Binding-site contacts:
Ligand atom C7 contacts residue ASN103 of chain 1.E at 3.2 Å.
Ligand atom C2 contacts residue ASN103 of chain 1.E at 2.5 Å.
Ligand atom N2 contacts residue ASN103 of chain 1.E at 2.9 Å (h-bond).
Ligand atom O7 contacts residue ASN103 of chain 1.E at 3.1 Å (h-bond).
Ligand atom C4 contacts residue ASN103 of chain 1.E at 4.2 Å.
Ligand atom C5 contacts residue ASN103 of chain 1.E at 3.7 Å.
Ligand atom C1 contacts residue ASN103 of chain 1.E at 1.4 Å.
Ligand atom O5 contacts residue ASN103 of chain 1.E at 2.4 Å (h-bond).
Ligand atom C3 contacts residue ASN103 of chain 1.E at 3.8 Å.
Ligand atom C8 contacts residue ASN103 of chain 1.E at 3.9 Å.

A protein and the small-molecule ligand that binds it are described below.
Small molecule (SMILES): CC(=O)N[C@@H]1[C@@H](O)[C@H](O)[C@@H](CO)O[C@H]1O

Sequence of chain 1.E:
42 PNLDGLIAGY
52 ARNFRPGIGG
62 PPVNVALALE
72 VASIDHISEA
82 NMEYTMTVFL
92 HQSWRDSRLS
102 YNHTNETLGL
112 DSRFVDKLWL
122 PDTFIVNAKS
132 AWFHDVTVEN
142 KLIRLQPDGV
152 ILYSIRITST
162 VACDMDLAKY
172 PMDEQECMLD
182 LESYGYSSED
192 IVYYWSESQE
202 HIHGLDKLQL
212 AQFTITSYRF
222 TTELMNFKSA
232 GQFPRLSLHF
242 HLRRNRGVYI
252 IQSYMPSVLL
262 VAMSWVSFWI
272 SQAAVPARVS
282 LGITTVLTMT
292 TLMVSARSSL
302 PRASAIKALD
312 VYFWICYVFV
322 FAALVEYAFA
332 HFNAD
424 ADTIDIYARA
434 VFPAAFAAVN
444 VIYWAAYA